Sequence of chain 1.A:
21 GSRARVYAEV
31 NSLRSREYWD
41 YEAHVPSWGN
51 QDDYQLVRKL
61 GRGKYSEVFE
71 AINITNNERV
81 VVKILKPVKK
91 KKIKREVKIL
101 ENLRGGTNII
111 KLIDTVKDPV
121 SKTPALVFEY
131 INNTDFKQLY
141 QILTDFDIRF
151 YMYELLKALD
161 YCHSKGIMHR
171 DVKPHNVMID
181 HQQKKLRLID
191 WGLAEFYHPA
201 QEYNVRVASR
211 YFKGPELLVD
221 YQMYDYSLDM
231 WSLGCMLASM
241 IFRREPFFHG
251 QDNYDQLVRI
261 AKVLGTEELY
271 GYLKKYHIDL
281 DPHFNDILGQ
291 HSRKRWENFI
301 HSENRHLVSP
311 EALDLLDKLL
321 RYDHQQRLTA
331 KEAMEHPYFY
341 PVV

Binding-site contacts:
Ligand atom C8 contacts residue ILE189 of chain 1.A at 3.5 Å (hydrophobic).
Ligand atom O2G contacts residue ASN176 of chain 1.A at 3.5 Å (h-bond).
Ligand atom O3' contacts residue HIS175 of chain 1.A at 2.8 Å (h-bond).
Ligand atom PG contacts residue MG1 of chain 1.D at 3.3 Å.
Ligand atom N3B contacts residue GLY63 of chain 1.A at 3.4 Å.
Ligand atom PG contacts residue MG1 of chain 1.E at 2.8 Å.
Ligand atom C6 contacts residue ILE131 of chain 1.A at 3.5 Å (hydrophobic).
Ligand atom O2G contacts residue LYS173 of chain 1.A at 3.3 Å (salt-bridge).
Ligand atom O3G contacts residue MG1 of chain 1.D at 2.1 Å.
Ligand atom O3G contacts residue ASP190 of chain 1.A at 2.8 Å (salt-bridge).
Ligand atom O1G contacts residue LYS64 of chain 1.A at 2.8 Å (salt-bridge).
Ligand atom N1 contacts residue ILE131 of chain 1.A at 2.4 Å (h-bond).
Ligand atom O1B contacts residue ASP190 of chain 1.A at 2.6 Å (salt-bridge).
Ligand atom C2 contacts residue ILE131 of chain 1.A at 3.2 Å (hydrophobic).
Ligand atom O1B contacts residue LYS83 of chain 1.A at 3.4 Å (salt-bridge).
Ligand atom O3A contacts residue LYS83 of chain 1.A at 3.4 Å.
Ligand atom O1A contacts residue ASN176 of chain 1.A at 3.1 Å (h-bond).
Ligand atom O6 contacts residue VAL81 of chain 1.A at 3.5 Å.
Ligand atom O3A contacts residue SER66 of chain 1.A at 3.0 Å (h-bond).
Ligand atom PB contacts residue MG1 of chain 1.D at 3.3 Å.
Ligand atom N2 contacts residue ILE131 of chain 1.A at 3.3 Å (h-bond).
Ligand atom O2B contacts residue SER66 of chain 1.A at 3.0 Å (h-bond).
Ligand atom O2A contacts residue ASP190 of chain 1.A at 3.2 Å.
Ligand atom N3B contacts residue MG1 of chain 1.E at 2.5 Å.
Ligand atom PB contacts residue ASP190 of chain 1.A at 3.3 Å.
Ligand atom O1B contacts residue MG1 of chain 1.D at 2.0 Å.
Ligand atom O2G contacts residue ASP171 of chain 1.A at 3.5 Å (salt-bridge).
Ligand atom O2B contacts residue TYR65 of chain 1.A at 2.9 Å (h-bond).
Ligand atom O1A contacts residue MG1 of chain 1.E at 2.1 Å.
Ligand atom O3G contacts residue TYR65 of chain 1.A at 3.5 Å.
Ligand atom O2A contacts residue LYS83 of chain 1.A at 3.3 Å (salt-bridge).
Ligand atom O2G contacts residue MG1 of chain 1.E at 2.1 Å.
Ligand atom O2B contacts residue GLY63 of chain 1.A at 3.4 Å.
Ligand atom O4' contacts residue VAL68 of chain 1.A at 3.5 Å.
Ligand atom O2G contacts residue ASP190 of chain 1.A at 2.8 Å (salt-bridge).
Ligand atom N3B contacts residue ASP190 of chain 1.A at 3.0 Å (salt-bridge).
Ligand atom O1A contacts residue ASP190 of chain 1.A at 2.8 Å (salt-bridge).
Ligand atom O6 contacts residue ILE131 of chain 1.A at 3.3 Å (h-bond).
Ligand atom PA contacts residue MG1 of chain 1.E at 3.5 Å.
Ligand atom PG contacts residue ASP190 of chain 1.A at 3.0 Å.

This small molecule binds to this protein.
Small molecule (SMILES): Nc1nc2c(ncn2[C@@H]2O[C@H](CO[P](=O)(O)O[P](=O)(O)NP(=O)(O)O)[C@@H](O)[C@H]2O)c(=O)[nH]1